Binding-site contacts:
Ligand atom N2 contacts residue ASN282 of chain 1.B at 3.3 Å (h-bond).
Ligand atom C7 contacts residue ASN282 of chain 1.B at 4.1 Å.
Ligand atom O5 contacts residue ASN282 of chain 1.B at 4.2 Å.
Ligand atom C2 contacts residue ASN282 of chain 1.B at 3.5 Å.
Ligand atom C1 contacts residue ASN282 of chain 1.B at 3.3 Å.

This protein binds this small molecule.
Small molecule (SMILES): CC(=O)N[C@@H]1[C@@H](O)[C@H](O)[C@@H](CO)O[C@H]1O

Sequence of chain 1.B:
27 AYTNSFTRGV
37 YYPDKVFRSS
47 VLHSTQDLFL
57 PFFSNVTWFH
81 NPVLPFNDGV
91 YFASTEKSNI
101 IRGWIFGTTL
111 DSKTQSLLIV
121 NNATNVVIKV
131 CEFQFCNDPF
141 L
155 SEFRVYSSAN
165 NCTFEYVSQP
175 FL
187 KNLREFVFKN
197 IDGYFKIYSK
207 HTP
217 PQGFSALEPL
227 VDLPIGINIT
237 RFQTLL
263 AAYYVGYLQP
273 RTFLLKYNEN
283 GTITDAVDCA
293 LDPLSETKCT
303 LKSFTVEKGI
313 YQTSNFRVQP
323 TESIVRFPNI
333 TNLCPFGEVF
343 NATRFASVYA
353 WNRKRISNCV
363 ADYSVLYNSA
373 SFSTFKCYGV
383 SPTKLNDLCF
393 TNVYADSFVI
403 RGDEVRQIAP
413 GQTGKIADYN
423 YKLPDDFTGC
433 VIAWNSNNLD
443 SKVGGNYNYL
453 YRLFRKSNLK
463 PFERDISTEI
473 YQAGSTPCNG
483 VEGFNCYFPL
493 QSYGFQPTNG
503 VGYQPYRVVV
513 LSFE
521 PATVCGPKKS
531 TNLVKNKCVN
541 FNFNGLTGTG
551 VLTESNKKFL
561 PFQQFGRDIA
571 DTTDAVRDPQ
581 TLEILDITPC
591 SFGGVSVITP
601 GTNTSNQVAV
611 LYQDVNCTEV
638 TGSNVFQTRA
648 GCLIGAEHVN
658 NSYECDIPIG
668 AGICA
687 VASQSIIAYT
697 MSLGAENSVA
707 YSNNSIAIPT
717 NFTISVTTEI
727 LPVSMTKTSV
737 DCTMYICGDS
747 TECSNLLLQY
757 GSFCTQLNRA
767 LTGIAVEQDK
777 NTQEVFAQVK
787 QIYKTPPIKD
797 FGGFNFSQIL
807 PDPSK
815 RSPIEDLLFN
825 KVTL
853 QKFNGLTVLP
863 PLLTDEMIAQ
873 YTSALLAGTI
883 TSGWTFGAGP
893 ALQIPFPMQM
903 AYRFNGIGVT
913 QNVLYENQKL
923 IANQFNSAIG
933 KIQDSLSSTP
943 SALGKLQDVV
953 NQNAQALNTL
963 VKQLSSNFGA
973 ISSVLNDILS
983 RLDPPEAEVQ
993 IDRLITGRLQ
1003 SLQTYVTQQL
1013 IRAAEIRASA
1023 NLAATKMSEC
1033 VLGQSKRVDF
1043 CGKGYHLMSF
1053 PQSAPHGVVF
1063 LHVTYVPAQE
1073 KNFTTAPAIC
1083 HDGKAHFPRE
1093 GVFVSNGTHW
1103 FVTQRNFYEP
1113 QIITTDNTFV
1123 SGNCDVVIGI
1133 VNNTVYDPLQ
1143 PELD